Binding-site contacts:
Ligand atom C5 contacts residue HIS1 of chain 1.C at 4.3 Å.
Ligand atom C3 contacts residue HIS1 of chain 1.C at 2.5 Å.
Ligand atom C5 contacts residue CYS7 of chain 1.C at 2.9 Å (hydrophobic).
Ligand atom C6 contacts residue CYS7 of chain 1.C at 1.8 Å (hydrophobic).
Ligand atom C2 contacts residue HIS1 of chain 1.C at 1.3 Å.
Ligand atom C4 contacts residue HIS1 of chain 1.C at 3.2 Å.
Ligand atom O1 contacts residue PRO2 of chain 1.C at 3.4 Å (h-bond).
Ligand atom C2 contacts residue PRO2 of chain 1.C at 3.8 Å (hydrophobic).
Ligand atom C4 contacts residue CYS7 of chain 1.C at 3.4 Å (hydrophobic).
Ligand atom O1 contacts residue HIS1 of chain 1.C at 2.2 Å (h-bond).

The small molecule below binds the protein below.
Small molecule (SMILES): CCCCC(=O)O

Sequence of chain 1.C:
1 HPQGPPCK